Sequence of chain 1.F:
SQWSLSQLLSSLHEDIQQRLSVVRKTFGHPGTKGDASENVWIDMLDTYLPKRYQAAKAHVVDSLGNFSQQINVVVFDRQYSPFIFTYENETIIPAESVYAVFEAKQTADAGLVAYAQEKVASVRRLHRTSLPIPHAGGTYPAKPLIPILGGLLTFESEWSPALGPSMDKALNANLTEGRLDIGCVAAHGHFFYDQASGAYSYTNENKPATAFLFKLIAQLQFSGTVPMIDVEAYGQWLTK

Sequence of chain 1.G:
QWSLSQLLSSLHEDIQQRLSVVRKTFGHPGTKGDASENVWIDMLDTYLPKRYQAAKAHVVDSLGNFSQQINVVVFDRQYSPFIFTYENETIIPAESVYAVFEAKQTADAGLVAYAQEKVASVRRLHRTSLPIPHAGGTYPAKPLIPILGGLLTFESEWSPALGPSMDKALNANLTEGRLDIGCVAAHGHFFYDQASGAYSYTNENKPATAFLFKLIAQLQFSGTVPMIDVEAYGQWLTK

Sequence of chain 1.E:
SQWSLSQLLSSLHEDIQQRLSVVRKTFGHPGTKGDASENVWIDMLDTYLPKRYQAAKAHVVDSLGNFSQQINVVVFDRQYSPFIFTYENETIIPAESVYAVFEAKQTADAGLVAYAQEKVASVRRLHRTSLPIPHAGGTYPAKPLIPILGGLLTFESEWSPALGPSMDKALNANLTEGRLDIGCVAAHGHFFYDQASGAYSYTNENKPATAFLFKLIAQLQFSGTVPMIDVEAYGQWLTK

Binding-site contacts:
Ligand atom N1 contacts residue TYR81 of chain 1.E at 3.5 Å.
Ligand atom N6 contacts residue PRO228 of chain 1.F at 3.5 Å (h-bond).
Ligand atom O2' contacts residue TYR81 of chain 1.E at 3.0 Å (h-bond).
Ligand atom C4 contacts residue ILE134 of chain 1.F at 3.5 Å (hydrophobic).
Ligand atom OP1 contacts residue THR226 of chain 1.G at 2.6 Å (h-bond).
Ligand atom C2 contacts residue TYR81 of chain 1.G at 3.4 Å (hydrophobic).
Ligand atom OP2 contacts residue HIS136 of chain 1.G at 3.5 Å.
Ligand atom N1 contacts residue MET229 of chain 1.E at 3.4 Å.
Ligand atom N9 contacts residue ILE134 of chain 1.E at 3.4 Å.
Ligand atom O3' contacts residue HIS136 of chain 1.F at 3.3 Å.
Ligand atom C2 contacts residue TYR81 of chain 1.E at 3.4 Å (hydrophobic).
Ligand atom OP2 contacts residue HIS136 of chain 1.E at 3.5 Å.
Ligand atom C2 contacts residue TYR81 of chain 1.F at 3.4 Å (hydrophobic).
Ligand atom N3 contacts residue ILE134 of chain 1.G at 3.5 Å.
Ligand atom O2' contacts residue TYR81 of chain 1.F at 3.1 Å (h-bond).
Ligand atom N6 contacts residue VAL227 of chain 1.G at 3.0 Å (h-bond).
Ligand atom N6 contacts residue PRO228 of chain 1.G at 3.5 Å (h-bond).
Ligand atom N7 contacts residue THR226 of chain 1.G at 3.5 Å.
Ligand atom N9 contacts residue ILE134 of chain 1.G at 3.4 Å.
Ligand atom N1 contacts residue MET229 of chain 1.F at 3.5 Å.
Ligand atom N6 contacts residue PRO228 of chain 1.E at 3.4 Å (h-bond).
Ligand atom O3' contacts residue HIS136 of chain 1.G at 3.2 Å.
Ligand atom OP2 contacts residue ALA137 of chain 1.F at 2.8 Å (h-bond).
Ligand atom C4 contacts residue ILE134 of chain 1.E at 3.4 Å (hydrophobic).
Ligand atom N6 contacts residue MET229 of chain 1.E at 3.4 Å.
Ligand atom N6 contacts residue MET229 of chain 1.F at 3.4 Å.
Ligand atom O2' contacts residue TYR81 of chain 1.G at 3.1 Å (h-bond).
Ligand atom N6 contacts residue VAL227 of chain 1.E at 3.0 Å (h-bond).
Ligand atom OP2 contacts residue ALA137 of chain 1.G at 2.8 Å (h-bond).
Ligand atom O3' contacts residue HIS136 of chain 1.E at 3.3 Å.
Ligand atom C2' contacts residue TYR81 of chain 1.G at 3.5 Å (hydrophobic).
Ligand atom OP2 contacts residue ALA137 of chain 1.E at 2.8 Å (h-bond).
Ligand atom N6 contacts residue MET229 of chain 1.G at 3.5 Å.
Ligand atom N1 contacts residue TYR81 of chain 1.G at 3.5 Å.
Ligand atom OP1 contacts residue THR226 of chain 1.E at 2.6 Å (h-bond).
Ligand atom OP1 contacts residue THR226 of chain 1.F at 2.6 Å (h-bond).
Ligand atom C4 contacts residue ILE134 of chain 1.G at 3.4 Å (hydrophobic).
Ligand atom N6 contacts residue VAL227 of chain 1.F at 2.9 Å (h-bond).
Ligand atom N9 contacts residue ILE134 of chain 1.F at 3.4 Å.
Ligand atom N1 contacts residue MET229 of chain 1.G at 3.5 Å.

A protein and the small-molecule ligand that binds it are described below.
Small molecule (SMILES): NC1N=CNc2c1ncn2[C@@H]1O[C@@H]2CO[P](=O)(O)O[C@H]3[C@@H](O)[C@H](n4cnc5c4NC=NC5N)O[C@@H]3CO[P](=O)(O)O[C@H]3[C@@H](O)[C@H](n4cnc5c4NC=NC5N)O[C@@H]3CO[P](=O)(O)O[C@H]2[C@H]1O